Binding-site contacts:
Ligand atom O7 contacts residue ASN315 of chain 10.B at 4.2 Å.
Ligand atom O5 contacts residue ASN315 of chain 10.B at 2.4 Å (h-bond).
Ligand atom C4 contacts residue ASN315 of chain 10.B at 4.3 Å.
Ligand atom O5 contacts residue VAL314 of chain 10.B at 3.8 Å.
Ligand atom C5 contacts residue ASN315 of chain 10.B at 3.7 Å.
Ligand atom C1 contacts residue VAL314 of chain 10.B at 4.4 Å (hydrophobic).
Ligand atom C6 contacts residue THR313 of chain 10.B at 4.5 Å.
Ligand atom C8 contacts residue ILE281 of chain 10.B at 4.5 Å (hydrophobic).
Ligand atom C3 contacts residue ASN315 of chain 10.B at 3.8 Å.
Ligand atom C6 contacts residue ASN315 of chain 10.B at 4.5 Å.
Ligand atom O5 contacts residue THR313 of chain 10.B at 4.3 Å.
Ligand atom N2 contacts residue ASN315 of chain 10.B at 2.8 Å (h-bond).
Ligand atom C2 contacts residue ASN315 of chain 10.B at 2.5 Å.
Ligand atom C7 contacts residue ASN315 of chain 10.B at 3.3 Å.
Ligand atom C8 contacts residue ASN315 of chain 10.B at 3.5 Å.
Ligand atom C1 contacts residue ASN315 of chain 10.B at 1.4 Å.

Sequence of chain 10.B:
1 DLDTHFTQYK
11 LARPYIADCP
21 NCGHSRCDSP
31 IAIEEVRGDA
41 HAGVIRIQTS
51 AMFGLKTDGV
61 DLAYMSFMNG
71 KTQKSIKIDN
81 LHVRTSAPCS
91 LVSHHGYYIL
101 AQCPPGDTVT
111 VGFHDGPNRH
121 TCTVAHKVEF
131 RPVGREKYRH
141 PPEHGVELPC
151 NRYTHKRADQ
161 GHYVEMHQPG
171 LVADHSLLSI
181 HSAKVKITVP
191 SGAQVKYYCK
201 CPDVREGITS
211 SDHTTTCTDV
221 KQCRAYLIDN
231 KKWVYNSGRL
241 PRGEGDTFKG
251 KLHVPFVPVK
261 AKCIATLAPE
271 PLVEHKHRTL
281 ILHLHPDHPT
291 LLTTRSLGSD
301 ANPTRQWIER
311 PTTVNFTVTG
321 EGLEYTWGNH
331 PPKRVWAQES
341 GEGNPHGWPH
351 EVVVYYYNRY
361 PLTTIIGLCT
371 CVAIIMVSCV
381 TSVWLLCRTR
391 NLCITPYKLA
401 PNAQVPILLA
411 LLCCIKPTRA

This small molecule binds to this protein.
Small molecule (SMILES): CC(=O)N[C@@H]1[C@@H](O)[C@H](O)[C@@H](CO)O[C@H]1O